Sequence of chain 1.C:
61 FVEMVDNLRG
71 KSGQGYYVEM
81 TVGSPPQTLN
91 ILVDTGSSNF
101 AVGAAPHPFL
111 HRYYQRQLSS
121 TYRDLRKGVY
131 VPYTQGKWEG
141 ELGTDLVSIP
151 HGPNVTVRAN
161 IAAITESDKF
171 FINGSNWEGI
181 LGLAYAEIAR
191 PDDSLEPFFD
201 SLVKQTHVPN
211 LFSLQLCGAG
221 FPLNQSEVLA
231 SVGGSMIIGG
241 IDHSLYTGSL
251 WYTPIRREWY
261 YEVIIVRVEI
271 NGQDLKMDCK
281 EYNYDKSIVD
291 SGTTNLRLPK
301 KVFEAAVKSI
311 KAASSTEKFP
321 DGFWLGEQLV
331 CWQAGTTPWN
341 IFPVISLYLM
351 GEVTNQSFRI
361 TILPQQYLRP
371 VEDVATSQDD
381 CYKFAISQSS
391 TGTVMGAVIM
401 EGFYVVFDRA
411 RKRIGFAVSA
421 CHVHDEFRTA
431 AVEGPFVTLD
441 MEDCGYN

Binding-site contacts:
Ligand atom C01 contacts residue GLN135 of chain 1.C at 3.4 Å.
Ligand atom C18 contacts residue ASP290 of chain 1.C at 3.7 Å.
Ligand atom C04 contacts residue GLN135 of chain 1.C at 3.5 Å.
Ligand atom C05 contacts residue TYR133 of chain 1.C at 3.4 Å (hydrophobic).
Ligand atom CL2 contacts residue TRP177 of chain 1.C at 3.6 Å.
Ligand atom C02 contacts residue GLN135 of chain 1.C at 3.3 Å.
Ligand atom C03 contacts residue ARG297 of chain 1.C at 3.3 Å.
Ligand atom CL1 contacts residue GLY136 of chain 1.C at 3.2 Å.
Ligand atom N23 contacts residue LYS169 of chain 1.C at 3.3 Å (salt-bridge).
Ligand atom C03 contacts residue GLN135 of chain 1.C at 3.5 Å.
Ligand atom C10 contacts residue PHE170 of chain 1.C at 3.6 Å (hydrophobic).
Ligand atom C19 contacts residue ARG297 of chain 1.C at 3.6 Å.
Ligand atom C16 contacts residue ASP290 of chain 1.C at 3.4 Å.
Ligand atom N22 contacts residue THR293 of chain 1.C at 3.0 Å (h-bond).
Ligand atom O26 contacts residue GLN135 of chain 1.C at 3.2 Å (h-bond).
Ligand atom C18 contacts residue ILE288 of chain 1.C at 3.1 Å (hydrophobic).
Ligand atom N24 contacts residue ASP290 of chain 1.C at 3.0 Å (salt-bridge).
Ligand atom N24 contacts residue GLY292 of chain 1.C at 3.4 Å.
Ligand atom C07 contacts residue GLN135 of chain 1.C at 3.7 Å.
Ligand atom C18 contacts residue TYR260 of chain 1.C at 3.4 Å (hydrophobic).
Ligand atom C20 contacts residue TYR133 of chain 1.C at 3.7 Å (hydrophobic).
Ligand atom N23 contacts residue PHE170 of chain 1.C at 3.1 Å (h-bond).
Ligand atom O27 contacts residue ARG297 of chain 1.C at 3.6 Å.
Ligand atom C03 contacts residue THR134 of chain 1.C at 3.6 Å.
Ligand atom O27 contacts residue GLN135 of chain 1.C at 3.7 Å.
Ligand atom CL1 contacts residue GLN135 of chain 1.C at 3.7 Å.
Ligand atom N24 contacts residue ASP94 of chain 1.C at 2.4 Å (salt-bridge).
Ligand atom C17 contacts residue ASP290 of chain 1.C at 3.4 Å.
Ligand atom C01 contacts residue THR134 of chain 1.C at 3.4 Å.
Ligand atom C05 contacts residue GLN135 of chain 1.C at 3.7 Å.
Ligand atom CL1 contacts residue TYR133 of chain 1.C at 3.6 Å.
Ligand atom C20 contacts residue ASP94 of chain 1.C at 3.5 Å.
Ligand atom C02 contacts residue THR293 of chain 1.C at 3.7 Å.
Ligand atom N22 contacts residue ASP290 of chain 1.C at 2.4 Å (salt-bridge).
Ligand atom O26 contacts residue TYR133 of chain 1.C at 3.5 Å.
Ligand atom C12 contacts residue PHE170 of chain 1.C at 3.6 Å (hydrophobic).
Ligand atom S28 contacts residue THR391 of chain 1.C at 3.2 Å (h-bond).
Ligand atom C01 contacts residue ARG297 of chain 1.C at 3.5 Å.
Ligand atom N21 contacts residue THR391 of chain 1.C at 3.2 Å (h-bond).
Ligand atom C11 contacts residue ARG297 of chain 1.C at 3.4 Å.

A small-molecule ligand and the protein it binds are described below.
Small molecule (SMILES): [H]/N=C(/NCc1cc(Cl)c(N)c(Cl)c1)NC(=O)c1c(-c2ccc(OC)cc2)nsc1C